Binding-site contacts:
Ligand atom O5 contacts residue ASN12 of chain 35.E at 2.7 Å (h-bond).
Ligand atom C5 contacts residue ASN12 of chain 35.E at 4.1 Å.
Ligand atom C2 contacts residue ASN12 of chain 35.E at 3.3 Å.
Ligand atom C7 contacts residue ASN12 of chain 35.E at 3.9 Å.
Ligand atom O7 contacts residue ASN12 of chain 35.E at 3.6 Å.
Ligand atom C1 contacts residue ASN12 of chain 35.E at 2.2 Å.
Ligand atom N2 contacts residue ASN12 of chain 35.E at 3.8 Å.

Sequence of chain 35.E:
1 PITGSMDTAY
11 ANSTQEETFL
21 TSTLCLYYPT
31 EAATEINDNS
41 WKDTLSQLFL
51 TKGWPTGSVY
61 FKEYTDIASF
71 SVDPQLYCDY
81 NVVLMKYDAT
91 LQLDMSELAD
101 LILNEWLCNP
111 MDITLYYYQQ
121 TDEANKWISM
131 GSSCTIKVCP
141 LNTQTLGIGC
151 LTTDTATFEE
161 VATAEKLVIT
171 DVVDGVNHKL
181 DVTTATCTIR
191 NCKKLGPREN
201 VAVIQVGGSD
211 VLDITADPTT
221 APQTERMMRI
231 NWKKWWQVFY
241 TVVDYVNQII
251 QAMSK

A small-molecule ligand and the protein it binds are described below.
Small molecule (SMILES): CC(=O)N[C@H]1[C@H](O[C@H]2[C@H](O)[C@@H](NC(C)=O)CO[C@@H]2CO)O[C@H](CO)[C@@H](O)[C@@H]1O